Sequence of chain 1.B:
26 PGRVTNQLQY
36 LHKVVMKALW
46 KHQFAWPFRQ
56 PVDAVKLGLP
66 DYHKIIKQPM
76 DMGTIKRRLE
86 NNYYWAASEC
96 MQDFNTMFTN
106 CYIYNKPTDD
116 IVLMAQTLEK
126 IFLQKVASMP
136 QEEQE

The protein below binds the small molecule below.
Small molecule (SMILES): Cc1ccc(-c2c(C)noc2C)cc1S(=O)(=O)NC1C=C1

Binding-site contacts:
Ligand atom C9 contacts residue LEU62 of chain 1.B at 3.7 Å (hydrophobic).
Ligand atom C11 contacts residue LEU62 of chain 1.B at 4.2 Å (hydrophobic).
Ligand atom C6 contacts residue ILE116 of chain 1.B at 4.2 Å (hydrophobic).
Ligand atom C14 contacts residue MET119 of chain 1.B at 3.8 Å (hydrophobic).
Ligand atom C10 contacts residue TRP51 of chain 1.B at 3.8 Å (hydrophobic).
Ligand atom C2 contacts residue VAL57 of chain 1.B at 3.9 Å (hydrophobic).
Ligand atom C1 contacts residue PHE53 of chain 1.B at 3.4 Å (hydrophobic).
Ligand atom C8 contacts residue LEU62 of chain 1.B at 3.5 Å (hydrophobic).
Ligand atom C13 contacts residue PRO52 of chain 1.B at 4.3 Å (hydrophobic).
Ligand atom C3 contacts residue ASN110 of chain 1.B at 3.5 Å.
Ligand atom C6 contacts residue LEU62 of chain 1.B at 4.2 Å (hydrophobic).
Ligand atom C1 contacts residue ILE116 of chain 1.B at 4.0 Å (hydrophobic).
Ligand atom O2 contacts residue LEU62 of chain 1.B at 4.2 Å.
Ligand atom C1 contacts residue PRO52 of chain 1.B at 3.5 Å (hydrophobic).
Ligand atom C14 contacts residue TRP51 of chain 1.B at 3.5 Å (hydrophobic).
Ligand atom C12 contacts residue ILE116 of chain 1.B at 4.0 Å (hydrophobic).
Ligand atom C13 contacts residue TRP51 of chain 1.B at 4.0 Å (hydrophobic).
Ligand atom N1 contacts residue VAL57 of chain 1.B at 4.1 Å.
Ligand atom C4 contacts residue LEU64 of chain 1.B at 3.9 Å (hydrophobic).
Ligand atom O1 contacts residue ASN110 of chain 1.B at 3.0 Å (h-bond).
Ligand atom O1 contacts residue TYR67 of chain 1.B at 4.1 Å.
Ligand atom C13 contacts residue ILE116 of chain 1.B at 4.0 Å (hydrophobic).
Ligand atom C15 contacts residue ILE116 of chain 1.B at 3.9 Å (hydrophobic).
Ligand atom C4 contacts residue TYR109 of chain 1.B at 3.8 Å (hydrophobic).
Ligand atom C7 contacts residue PRO52 of chain 1.B at 3.8 Å (hydrophobic).
Ligand atom C7 contacts residue LEU62 of chain 1.B at 3.7 Å (hydrophobic).
Ligand atom C9 contacts residue PRO52 of chain 1.B at 4.3 Å (hydrophobic).
Ligand atom N1 contacts residue CYS106 of chain 1.B at 3.9 Å.
Ligand atom O3 contacts residue ILE116 of chain 1.B at 4.0 Å.
Ligand atom C10 contacts residue LEU62 of chain 1.B at 3.5 Å (hydrophobic).
Ligand atom C4 contacts residue ASN110 of chain 1.B at 3.2 Å.
Ligand atom C5 contacts residue VAL57 of chain 1.B at 4.0 Å (hydrophobic).
Ligand atom N2 contacts residue TRP51 of chain 1.B at 4.2 Å.
Ligand atom C5 contacts residue ILE116 of chain 1.B at 4.0 Å (hydrophobic).
Ligand atom N1 contacts residue ASN110 of chain 1.B at 3.9 Å.
Ligand atom O1 contacts residue CYS106 of chain 1.B at 4.2 Å.
Ligand atom C15 contacts residue MET119 of chain 1.B at 3.8 Å (hydrophobic).
Ligand atom C2 contacts residue ILE116 of chain 1.B at 3.9 Å (hydrophobic).
Ligand atom C15 contacts residue ASP115 of chain 1.B at 4.2 Å.
Ligand atom C8 contacts residue PRO52 of chain 1.B at 3.9 Å (hydrophobic).